Binding-site contacts:
Ligand atom C6 contacts residue VAL90 of chain 1.E at 4.0 Å (hydrophobic).
Ligand atom O6 contacts residue VAL90 of chain 1.E at 3.5 Å.
Ligand atom C5 contacts residue ASN245 of chain 1.E at 4.0 Å.
Ligand atom C2 contacts residue ASN257 of chain 1.E at 2.5 Å.
Ligand atom C8 contacts residue VAL90 of chain 1.E at 4.3 Å (hydrophobic).
Ligand atom C6 contacts residue GLU88 of chain 1.E at 3.8 Å.
Ligand atom O5 contacts residue ASN257 of chain 1.E at 2.4 Å (h-bond).
Ligand atom C5 contacts residue VAL90 of chain 1.E at 4.0 Å (hydrophobic).
Ligand atom C7 contacts residue ASN257 of chain 1.E at 3.2 Å.
Ligand atom O6 contacts residue ASN245 of chain 1.E at 2.4 Å (h-bond).
Ligand atom O7 contacts residue VAL90 of chain 1.E at 4.3 Å.
Ligand atom C1 contacts residue ASN257 of chain 1.E at 1.4 Å.
Ligand atom C3 contacts residue ASN257 of chain 1.E at 3.8 Å.
Ligand atom C1 contacts residue ASN245 of chain 1.E at 4.0 Å.
Ligand atom N2 contacts residue ASN257 of chain 1.E at 2.9 Å (h-bond).
Ligand atom C5 contacts residue ASN257 of chain 1.E at 3.7 Å.
Ligand atom O6 contacts residue SER259 of chain 1.E at 3.6 Å (h-bond).
Ligand atom O7 contacts residue ASN257 of chain 1.E at 3.1 Å (h-bond).
Ligand atom O6 contacts residue GLU88 of chain 1.E at 3.0 Å (salt-bridge).
Ligand atom C4 contacts residue ASN257 of chain 1.E at 4.2 Å.
Ligand atom C8 contacts residue ASN257 of chain 1.E at 4.4 Å.
Ligand atom C8 contacts residue GLU88 of chain 1.E at 3.7 Å.
Ligand atom C6 contacts residue ASN245 of chain 1.E at 3.4 Å.
Ligand atom O5 contacts residue ASN245 of chain 1.E at 3.3 Å.

Sequence of chain 1.E:
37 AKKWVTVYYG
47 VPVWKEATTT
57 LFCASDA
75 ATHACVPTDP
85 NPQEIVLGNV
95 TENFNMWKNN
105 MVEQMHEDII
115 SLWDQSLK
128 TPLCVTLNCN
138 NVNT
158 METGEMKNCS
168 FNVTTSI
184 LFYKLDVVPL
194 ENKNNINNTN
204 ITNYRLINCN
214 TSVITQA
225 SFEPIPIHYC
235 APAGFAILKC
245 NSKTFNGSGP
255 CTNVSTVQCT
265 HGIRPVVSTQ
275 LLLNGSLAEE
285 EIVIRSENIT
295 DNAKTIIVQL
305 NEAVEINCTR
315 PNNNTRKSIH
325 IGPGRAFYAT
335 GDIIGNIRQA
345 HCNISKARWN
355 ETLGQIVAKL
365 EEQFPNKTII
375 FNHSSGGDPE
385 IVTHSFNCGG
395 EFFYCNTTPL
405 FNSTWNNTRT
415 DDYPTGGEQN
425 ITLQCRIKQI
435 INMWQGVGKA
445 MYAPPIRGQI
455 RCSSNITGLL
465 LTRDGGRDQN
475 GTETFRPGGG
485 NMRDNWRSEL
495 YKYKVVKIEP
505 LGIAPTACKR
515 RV

A small-molecule ligand and the protein it binds are described below.
Small molecule (SMILES): CC(=O)N[C@H]1[C@H](O[C@H]2[C@H](O)[C@@H](NC(C)=O)CO[C@@H]2CO)O[C@H](CO)[C@@H](O[C@@H]2O[C@H](CO)[C@@H](O)[C@H](O)[C@@H]2O)[C@@H]1O